The small molecule below binds the protein below.
Small molecule (SMILES): CC(=O)N[C@H]1[C@H]([C@H](O)[C@H](O)CO)O[C@@](O[C@@H]2[C@@H](O)[C@H](O)O[C@H](CO)[C@@H]2O)(C(=O)O)C[C@@H]1O

Binding-site contacts:
Ligand atom C1 contacts residue THR204 of chain 1.A at 3.4 Å.
Ligand atom O1B contacts residue THR204 of chain 1.A at 2.7 Å (h-bond).
Ligand atom C8 contacts residue TYR203 of chain 1.A at 3.5 Å (hydrophobic).
Ligand atom C3 contacts residue HIS202 of chain 1.A at 4.2 Å.
Ligand atom C9 contacts residue TYR203 of chain 1.A at 4.0 Å (hydrophobic).
Ligand atom O8 contacts residue TYR203 of chain 1.A at 4.3 Å.
Ligand atom C1 contacts residue TYR203 of chain 1.A at 4.5 Å (hydrophobic).
Ligand atom C5 contacts residue HIS202 of chain 1.A at 3.5 Å.
Ligand atom O6 contacts residue THR204 of chain 1.A at 3.8 Å.
Ligand atom N5 contacts residue LYS200 of chain 1.A at 3.3 Å (salt-bridge).
Ligand atom N5 contacts residue HIS202 of chain 1.A at 2.8 Å (h-bond).
Ligand atom O4 contacts residue HIS202 of chain 1.A at 4.0 Å.
Ligand atom O10 contacts residue HIS202 of chain 1.A at 3.9 Å.
Ligand atom O9 contacts residue TYR203 of chain 1.A at 3.9 Å.
Ligand atom O10 contacts residue TYR203 of chain 1.A at 3.7 Å.
Ligand atom O9 contacts residue THR204 of chain 1.A at 3.7 Å.
Ligand atom O1B contacts residue ARG162 of chain 1.A at 4.2 Å.
Ligand atom O4 contacts residue LYS200 of chain 1.A at 2.8 Å (salt-bridge).
Ligand atom O4 contacts residue THR204 of chain 1.A at 4.4 Å.
Ligand atom C7 contacts residue TYR203 of chain 1.A at 3.7 Å (hydrophobic).
Ligand atom O1B contacts residue HIS202 of chain 1.A at 3.4 Å.
Ligand atom C7 contacts residue HIS202 of chain 1.A at 4.3 Å.
Ligand atom N5 contacts residue TYR203 of chain 1.A at 4.0 Å.
Ligand atom C9 contacts residue THR204 of chain 1.A at 4.1 Å.
Ligand atom O9 contacts residue GLU205 of chain 1.A at 3.5 Å (salt-bridge).
Ligand atom O1A contacts residue THR204 of chain 1.A at 2.9 Å (h-bond).
Ligand atom C4 contacts residue HIS202 of chain 1.A at 3.5 Å.
Ligand atom C11 contacts residue LYS200 of chain 1.A at 4.0 Å.
Ligand atom O1A contacts residue TYR203 of chain 1.A at 3.7 Å.
Ligand atom C10 contacts residue HIS202 of chain 1.A at 3.8 Å.
Ligand atom C6 contacts residue TYR203 of chain 1.A at 4.2 Å (hydrophobic).
Ligand atom O10 contacts residue ARG201 of chain 1.A at 4.0 Å.
Ligand atom O10 contacts residue LYS200 of chain 1.A at 3.4 Å (salt-bridge).
Ligand atom C5 contacts residue LYS200 of chain 1.A at 4.0 Å.
Ligand atom C1 contacts residue HIS202 of chain 1.A at 4.1 Å.
Ligand atom C6 contacts residue HIS202 of chain 1.A at 3.5 Å.
Ligand atom C10 contacts residue LYS200 of chain 1.A at 3.3 Å.
Ligand atom C4 contacts residue LYS200 of chain 1.A at 3.6 Å.
Ligand atom C10 contacts residue TYR203 of chain 1.A at 4.2 Å (hydrophobic).
Ligand atom O1A contacts residue HIS202 of chain 1.A at 4.2 Å.

Sequence of chain 1.A:
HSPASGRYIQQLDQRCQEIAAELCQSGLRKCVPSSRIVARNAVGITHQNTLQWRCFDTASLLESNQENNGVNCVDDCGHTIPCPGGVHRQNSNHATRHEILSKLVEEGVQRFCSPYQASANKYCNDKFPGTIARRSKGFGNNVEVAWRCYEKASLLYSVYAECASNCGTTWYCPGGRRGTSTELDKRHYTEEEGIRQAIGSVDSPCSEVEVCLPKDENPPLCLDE